The protein below binds the small molecule below.
Small molecule (SMILES): COCC(CCO[C@H]1CC[C@@]2(C)C(=CC[C@H]3[C@@H]4C[C@@H]5O[C@]6(CC[C@@H](C)CO6)[C@@H](C)[C@@H]5[C@@]4(C)CC[C@@H]32)C1)COC

Sequence of chain 1.D:
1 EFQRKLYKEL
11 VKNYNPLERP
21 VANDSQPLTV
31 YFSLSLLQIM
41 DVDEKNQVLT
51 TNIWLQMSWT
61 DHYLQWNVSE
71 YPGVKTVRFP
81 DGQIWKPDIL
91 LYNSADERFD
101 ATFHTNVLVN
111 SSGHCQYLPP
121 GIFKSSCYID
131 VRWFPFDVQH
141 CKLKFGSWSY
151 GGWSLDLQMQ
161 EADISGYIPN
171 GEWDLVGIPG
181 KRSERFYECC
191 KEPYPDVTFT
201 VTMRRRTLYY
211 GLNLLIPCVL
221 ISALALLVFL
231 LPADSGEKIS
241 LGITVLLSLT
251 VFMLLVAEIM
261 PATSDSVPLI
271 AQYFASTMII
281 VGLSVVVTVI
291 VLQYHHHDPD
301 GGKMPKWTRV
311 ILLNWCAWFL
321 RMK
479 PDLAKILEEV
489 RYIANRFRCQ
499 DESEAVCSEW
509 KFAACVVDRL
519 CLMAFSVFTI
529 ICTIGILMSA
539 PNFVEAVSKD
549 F

Binding-site contacts:
Ligand atom C81 contacts residue PHE526 of chain 1.D at 3.6 Å (hydrophobic).
Ligand atom C12 contacts residue PHE319 of chain 1.D at 3.9 Å (hydrophobic).
Ligand atom C18 contacts residue TRP318 of chain 1.D at 3.8 Å (hydrophobic).
Ligand atom C18 contacts residue TRP315 of chain 1.D at 3.7 Å (hydrophobic).
Ligand atom C81 contacts residue VAL525 of chain 1.D at 3.8 Å (hydrophobic).
Ligand atom C22 contacts residue TRP315 of chain 1.D at 3.7 Å (hydrophobic).
Ligand atom C75 contacts residue MET521 of chain 1.D at 4.0 Å (hydrophobic).
Ligand atom C75 contacts residue ALA522 of chain 1.D at 4.1 Å (hydrophobic).
Ligand atom C74 contacts residue MET521 of chain 1.D at 4.3 Å (hydrophobic).
Ligand atom C78 contacts residue ALA522 of chain 1.D at 4.0 Å (hydrophobic).
Ligand atom C77 contacts residue ALA522 of chain 1.D at 4.0 Å (hydrophobic).
Ligand atom C24 contacts residue TRP315 of chain 1.D at 4.5 Å (hydrophobic).
Ligand atom C78 contacts residue VAL525 of chain 1.D at 4.3 Å (hydrophobic).
Ligand atom C77 contacts residue VAL525 of chain 1.D at 3.9 Å (hydrophobic).
Ligand atom C79 contacts residue ALA522 of chain 1.D at 4.3 Å (hydrophobic).
Ligand atom C78 contacts residue PHE526 of chain 1.D at 3.9 Å (hydrophobic).
Ligand atom C17 contacts residue TRP315 of chain 1.D at 3.8 Å (hydrophobic).
Ligand atom C21 contacts residue TRP315 of chain 1.D at 4.3 Å (hydrophobic).
Ligand atom C23 contacts residue TRP315 of chain 1.D at 3.9 Å (hydrophobic).
Ligand atom C19 contacts residue CYS316 of chain 1.D at 4.4 Å (hydrophobic).
Ligand atom C79 contacts residue PHE526 of chain 1.D at 4.4 Å (hydrophobic).
Ligand atom C50 contacts residue TRP315 of chain 1.D at 3.9 Å (hydrophobic).
Ligand atom O25 contacts residue TRP315 of chain 1.D at 3.8 Å.
Ligand atom C10 contacts residue LEU518 of chain 1.D at 4.1 Å (hydrophobic).
Ligand atom C19 contacts residue PHE319 of chain 1.D at 4.1 Å (hydrophobic).
Ligand atom O20 contacts residue TRP315 of chain 1.D at 4.1 Å.
Ligand atom O80 contacts residue ALA522 of chain 1.D at 4.0 Å.
Ligand atom C75 contacts residue LEU518 of chain 1.D at 3.9 Å (hydrophobic).
Ligand atom C19 contacts residue TRP315 of chain 1.D at 3.9 Å (hydrophobic).
Ligand atom C01 contacts residue PHE319 of chain 1.D at 4.2 Å (hydrophobic).
Ligand atom C10 contacts residue PHE319 of chain 1.D at 3.9 Å (hydrophobic).
Ligand atom C09 contacts residue PHE319 of chain 1.D at 3.5 Å (hydrophobic).